Binding-site contacts:
Ligand atom CA contacts residue GLY229 of chain 1.E at 4.4 Å.
Ligand atom OE2 contacts residue GLY228 of chain 1.E at 4.5 Å.
Ligand atom CD contacts residue GLY229 of chain 1.E at 4.0 Å.
Ligand atom O contacts residue ARG129 of chain 1.E at 2.9 Å (salt-bridge).
Ligand atom CG contacts residue GLY229 of chain 1.E at 4.4 Å.
Ligand atom OE2 contacts residue VAL227 of chain 1.E at 3.3 Å (h-bond).
Ligand atom OXT contacts residue GLY229 of chain 1.E at 4.2 Å.
Ligand atom O contacts residue GLY228 of chain 1.E at 4.1 Å.
Ligand atom OE1 contacts residue GLY229 of chain 1.E at 3.7 Å.
Ligand atom OE1 contacts residue PHE230 of chain 1.E at 3.6 Å (h-bond).
Ligand atom CD contacts residue GLY228 of chain 1.E at 4.4 Å.
Ligand atom OXT contacts residue ARG129 of chain 1.E at 4.3 Å.
Ligand atom C contacts residue GLY228 of chain 1.E at 4.5 Å.
Ligand atom OE1 contacts residue ASN231 of chain 1.E at 4.4 Å.
Ligand atom CD contacts residue VAL227 of chain 1.E at 3.9 Å (hydrophobic).
Ligand atom OE1 contacts residue VAL227 of chain 1.E at 4.2 Å.
Ligand atom OE2 contacts residue ALA224 of chain 1.E at 4.2 Å.
Ligand atom OE2 contacts residue LYS225 of chain 1.E at 3.5 Å (salt-bridge).
Ligand atom O contacts residue GLY229 of chain 1.E at 4.5 Å.
Ligand atom N contacts residue GLY229 of chain 1.E at 3.6 Å.
Ligand atom CD contacts residue PHE230 of chain 1.E at 4.2 Å (hydrophobic).
Ligand atom OE2 contacts residue PHE230 of chain 1.E at 4.2 Å.
Ligand atom C contacts residue GLY229 of chain 1.E at 4.2 Å.
Ligand atom C contacts residue ARG129 of chain 1.E at 3.9 Å.

Sequence of chain 1.E:
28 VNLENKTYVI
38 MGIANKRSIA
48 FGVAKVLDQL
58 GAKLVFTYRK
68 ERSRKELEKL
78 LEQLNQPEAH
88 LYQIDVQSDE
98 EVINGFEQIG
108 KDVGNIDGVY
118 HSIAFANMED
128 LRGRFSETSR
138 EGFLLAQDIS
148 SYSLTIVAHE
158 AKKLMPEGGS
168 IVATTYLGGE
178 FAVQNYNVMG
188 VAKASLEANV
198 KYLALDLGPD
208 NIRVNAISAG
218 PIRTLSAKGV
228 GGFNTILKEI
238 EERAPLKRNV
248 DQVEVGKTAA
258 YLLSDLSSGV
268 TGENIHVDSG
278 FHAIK

This small molecule binds to this protein.
Small molecule (SMILES): N[C@@H](CCC(=O)O)C(=O)O